Binding-site contacts:
Ligand atom C1 contacts residue VAL69 of chain 1.B at 3.9 Å (hydrophobic).
Ligand atom C11 contacts residue VAL196 of chain 1.B at 3.6 Å (hydrophobic).
Ligand atom C10 contacts residue MET131 of chain 1.B at 4.0 Å (hydrophobic).
Ligand atom N1 contacts residue PHE134 of chain 1.B at 3.6 Å.
Ligand atom C3 contacts residue ARG133 of chain 1.B at 3.9 Å.
Ligand atom F2 contacts residue TYR87 of chain 1.B at 4.0 Å.
Ligand atom C5 contacts residue ILE43 of chain 1.B at 3.9 Å (hydrophobic).
Ligand atom C2 contacts residue VAL69 of chain 1.B at 3.9 Å (hydrophobic).
Ligand atom O2 contacts residue GLU83 of chain 1.B at 3.6 Å (salt-bridge).
Ligand atom N1 contacts residue VAL69 of chain 1.B at 3.6 Å.
Ligand atom C2 contacts residue LEU184 of chain 1.B at 4.0 Å (hydrophobic).
Ligand atom C3 contacts residue PHE134 of chain 1.B at 3.2 Å (hydrophobic).
Ligand atom O2 contacts residue ASP197 of chain 1.B at 3.3 Å (salt-bridge).
Ligand atom F1 contacts residue LYS71 of chain 1.B at 3.2 Å.
Ligand atom C14 contacts residue ILE51 of chain 1.B at 4.0 Å (hydrophobic).
Ligand atom N2 contacts residue VAL69 of chain 1.B at 3.7 Å.
Ligand atom C16 contacts residue ILE51 of chain 1.B at 4.0 Å (hydrophobic).
Ligand atom C10 contacts residue PHE134 of chain 1.B at 4.0 Å (hydrophobic).
Ligand atom C9 contacts residue PHE134 of chain 1.B at 3.4 Å (hydrophobic).
Ligand atom O2 contacts residue LYS71 of chain 1.B at 2.6 Å (salt-bridge).
Ligand atom C1 contacts residue ASP132 of chain 1.B at 3.8 Å.
Ligand atom C4 contacts residue ILE43 of chain 1.B at 3.8 Å (hydrophobic).
Ligand atom N1 contacts residue ASP132 of chain 1.B at 3.2 Å (salt-bridge).
Ligand atom C12 contacts residue LYS71 of chain 1.B at 3.4 Å.
Ligand atom C12 contacts residue VAL196 of chain 1.B at 3.8 Å (hydrophobic).
Ligand atom C9 contacts residue ASP132 of chain 1.B at 3.3 Å.
Ligand atom F2 contacts residue PRO111 of chain 1.B at 3.5 Å.
Ligand atom C1 contacts residue PHE134 of chain 1.B at 3.8 Å (hydrophobic).
Ligand atom C18 contacts residue LEU184 of chain 1.B at 3.9 Å (hydrophobic).
Ligand atom F1 contacts residue VAL196 of chain 1.B at 3.8 Å.
Ligand atom N2 contacts residue ARG133 of chain 1.B at 3.6 Å.
Ligand atom C9 contacts residue MET131 of chain 1.B at 3.9 Å (hydrophobic).
Ligand atom C15 contacts residue ILE51 of chain 1.B at 3.5 Å (hydrophobic).
Ligand atom F2 contacts residue MET131 of chain 1.B at 3.4 Å.
Ligand atom C9 contacts residue VAL69 of chain 1.B at 4.0 Å (hydrophobic).
Ligand atom N3 contacts residue LEU184 of chain 1.B at 3.9 Å.
Ligand atom C11 contacts residue LYS71 of chain 1.B at 3.3 Å.
Ligand atom O2 contacts residue VAL196 of chain 1.B at 3.5 Å.
Ligand atom C2 contacts residue PHE134 of chain 1.B at 3.9 Å (hydrophobic).
Ligand atom N2 contacts residue PHE134 of chain 1.B at 2.9 Å (h-bond).

This small molecule binds to this protein.
Small molecule (SMILES): O=C1CN(c2ccccc2)c2nc(Nc3cc(F)c(O)c(F)c3)ncc2N1

Sequence of chain 1.B:
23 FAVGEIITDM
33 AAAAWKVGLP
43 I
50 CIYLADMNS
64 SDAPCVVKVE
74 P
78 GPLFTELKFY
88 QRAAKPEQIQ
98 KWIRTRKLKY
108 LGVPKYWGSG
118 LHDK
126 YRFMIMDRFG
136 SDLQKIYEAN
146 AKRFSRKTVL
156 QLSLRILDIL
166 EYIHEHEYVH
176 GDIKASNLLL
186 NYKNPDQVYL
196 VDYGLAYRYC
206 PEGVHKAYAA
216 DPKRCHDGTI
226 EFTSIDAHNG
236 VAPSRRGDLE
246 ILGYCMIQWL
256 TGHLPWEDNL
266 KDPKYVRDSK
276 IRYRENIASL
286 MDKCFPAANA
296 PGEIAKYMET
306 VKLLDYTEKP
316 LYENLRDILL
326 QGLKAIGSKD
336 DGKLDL